A small-molecule ligand and the protein it binds are described below.
Small molecule (SMILES): COc1ccc(-c2c(-c3ccc(F)cc3)[nH]c3nc(N)nc(N)c23)cc1

Binding-site contacts:
Ligand atom NAB contacts residue PHE117 of chain 1.D at 3.6 Å.
Ligand atom NAB contacts residue SER115 of chain 1.D at 2.8 Å (h-bond).
Ligand atom OAP contacts residue LEU229 of chain 1.D at 3.8 Å.
Ligand atom FAD contacts residue MET183 of chain 1.D at 3.3 Å.
Ligand atom C2 contacts residue NAP1 of chain 1.M at 3.3 Å.
Ligand atom FAD contacts residue CYS188 of chain 1.D at 3.8 Å.
Ligand atom N1 contacts residue NAP1 of chain 1.M at 2.6 Å (h-bond).
Ligand atom CAF contacts residue VAL226 of chain 1.D at 3.5 Å (hydrophobic).
Ligand atom OAP contacts residue PRO230 of chain 1.D at 3.5 Å.
Ligand atom CAI contacts residue ASP181 of chain 1.D at 3.4 Å.
Ligand atom C5 contacts residue NAP1 of chain 1.M at 3.7 Å.
Ligand atom CAW contacts residue NAP1 of chain 1.M at 3.3 Å.
Ligand atom C4 contacts residue PHE117 of chain 1.D at 3.5 Å (hydrophobic).
Ligand atom C6 contacts residue NAP1 of chain 1.M at 3.5 Å.
Ligand atom N1 contacts residue PHE117 of chain 1.D at 3.7 Å.
Ligand atom CAK contacts residue NAP1 of chain 1.M at 3.2 Å.
Ligand atom CAJ contacts residue GLY225 of chain 1.D at 3.4 Å.
Ligand atom CAF contacts residue GLY225 of chain 1.D at 3.5 Å.
Ligand atom C4 contacts residue NAP1 of chain 1.M at 3.7 Å.
Ligand atom NAC contacts residue NAP1 of chain 1.M at 3.5 Å (h-bond).
Ligand atom CAX contacts residue NAP1 of chain 1.M at 3.6 Å.
Ligand atom C4 contacts residue TYR194 of chain 1.D at 3.5 Å (hydrophobic).
Ligand atom C2 contacts residue PHE117 of chain 1.D at 3.4 Å (hydrophobic).
Ligand atom NAO contacts residue PHE117 of chain 1.D at 3.7 Å.
Ligand atom NAO contacts residue NAP1 of chain 1.M at 3.4 Å.
Ligand atom N3 contacts residue TYR194 of chain 1.D at 3.4 Å (h-bond).
Ligand atom CAU contacts residue NAP1 of chain 1.M at 3.6 Å.
Ligand atom CAA contacts residue TRP241 of chain 1.D at 3.6 Å (hydrophobic).
Ligand atom NAB contacts residue NAP1 of chain 1.M at 3.1 Å (h-bond).
Ligand atom N3 contacts residue NAP1 of chain 1.M at 2.8 Å (h-bond).
Ligand atom CAV contacts residue NAP1 of chain 1.M at 3.7 Å.
Ligand atom CAW contacts residue PHE117 of chain 1.D at 3.7 Å (hydrophobic).
Ligand atom CAX contacts residue PHE117 of chain 1.D at 3.8 Å (hydrophobic).
Ligand atom C6 contacts residue PHE117 of chain 1.D at 3.7 Å (hydrophobic).
Ligand atom CAE contacts residue CYS188 of chain 1.D at 3.7 Å (hydrophobic).
Ligand atom N3 contacts residue PHE117 of chain 1.D at 3.6 Å.
Ligand atom CAL contacts residue PHE117 of chain 1.D at 3.6 Å (hydrophobic).
Ligand atom CAJ contacts residue VAL226 of chain 1.D at 3.8 Å (hydrophobic).
Ligand atom NAC contacts residue ARG34 of chain 1.D at 3.5 Å (salt-bridge).
Ligand atom NAO contacts residue TYR194 of chain 1.D at 2.9 Å (h-bond).

Sequence of chain 1.D:
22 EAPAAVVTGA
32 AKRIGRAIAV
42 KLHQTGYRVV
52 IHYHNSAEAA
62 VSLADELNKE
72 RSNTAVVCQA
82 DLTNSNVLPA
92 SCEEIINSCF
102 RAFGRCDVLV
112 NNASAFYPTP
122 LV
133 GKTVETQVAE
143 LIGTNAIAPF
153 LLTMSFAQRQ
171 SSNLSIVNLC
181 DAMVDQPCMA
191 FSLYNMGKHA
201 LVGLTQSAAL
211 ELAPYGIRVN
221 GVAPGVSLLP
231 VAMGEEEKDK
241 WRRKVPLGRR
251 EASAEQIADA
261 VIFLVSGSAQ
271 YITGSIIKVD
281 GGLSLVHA